Sequence of chain 1.A:
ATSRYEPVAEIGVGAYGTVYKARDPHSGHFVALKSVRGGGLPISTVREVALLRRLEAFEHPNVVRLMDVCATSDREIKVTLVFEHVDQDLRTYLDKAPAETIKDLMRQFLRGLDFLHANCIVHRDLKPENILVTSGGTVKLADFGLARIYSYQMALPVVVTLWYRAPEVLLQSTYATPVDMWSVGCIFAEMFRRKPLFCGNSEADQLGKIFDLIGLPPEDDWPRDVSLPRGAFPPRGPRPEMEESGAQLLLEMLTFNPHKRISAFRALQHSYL

Binding-site contacts:
Ligand atom N3 contacts residue LEU147 of chain 1.A at 3.5 Å.
Ligand atom C21 contacts residue PHE93 of chain 1.A at 4.0 Å (hydrophobic).
Ligand atom N1 contacts residue ALA33 of chain 1.A at 4.0 Å.
Ligand atom C35 contacts residue ILE12 of chain 1.A at 3.2 Å (hydrophobic).
Ligand atom C14 contacts residue ASP99 of chain 1.A at 3.2 Å.
Ligand atom C6 contacts residue VAL96 of chain 1.A at 3.6 Å (hydrophobic).
Ligand atom F29 contacts residue LYS35 of chain 1.A at 3.3 Å.
Ligand atom C27 contacts residue GLU144 of chain 1.A at 3.1 Å.
Ligand atom C23 contacts residue ASP158 of chain 1.A at 3.8 Å.
Ligand atom C27 contacts residue ASN145 of chain 1.A at 3.8 Å.
Ligand atom C5 contacts residue LEU147 of chain 1.A at 3.7 Å (hydrophobic).
Ligand atom C8 contacts residue ILE12 of chain 1.A at 3.8 Å (hydrophobic).
Ligand atom N24 contacts residue ASP158 of chain 1.A at 3.9 Å.
Ligand atom N contacts residue GLN98 of chain 1.A at 3.9 Å.
Ligand atom C2 contacts residue VAL96 of chain 1.A at 3.8 Å (hydrophobic).
Ligand atom C25 contacts residue ASP158 of chain 1.A at 3.3 Å.
Ligand atom N7 contacts residue VAL96 of chain 1.A at 3.1 Å (h-bond).
Ligand atom N contacts residue VAL96 of chain 1.A at 3.5 Å (h-bond).
Ligand atom C12 contacts residue GLN98 of chain 1.A at 3.8 Å.
Ligand atom N7 contacts residue ILE12 of chain 1.A at 3.7 Å.
Ligand atom N1 contacts residue VAL96 of chain 1.A at 3.1 Å (h-bond).
Ligand atom C18 contacts residue VAL20 of chain 1.A at 4.0 Å (hydrophobic).
Ligand atom N24 contacts residue LYS35 of chain 1.A at 3.1 Å (salt-bridge).
Ligand atom C6 contacts residue LEU147 of chain 1.A at 3.8 Å (hydrophobic).
Ligand atom C6 contacts residue GLU94 of chain 1.A at 3.3 Å.
Ligand atom C4 contacts residue LEU147 of chain 1.A at 3.6 Å (hydrophobic).
Ligand atom N1 contacts residue LEU147 of chain 1.A at 3.7 Å.
Ligand atom C5 contacts residue ALA33 of chain 1.A at 3.8 Å (hydrophobic).
Ligand atom C contacts residue ILE12 of chain 1.A at 3.9 Å (hydrophobic).
Ligand atom F15 contacts residue PHE93 of chain 1.A at 3.1 Å.
Ligand atom N contacts residue ASP97 of chain 1.A at 3.8 Å.
Ligand atom C2 contacts residue LEU147 of chain 1.A at 3.5 Å (hydrophobic).
Ligand atom C25 contacts residue TYR17 of chain 1.A at 3.5 Å (hydrophobic).
Ligand atom F29 contacts residue GLU56 of chain 1.A at 3.8 Å.
Ligand atom C8 contacts residue VAL96 of chain 1.A at 3.8 Å (hydrophobic).
Ligand atom C28 contacts residue VAL20 of chain 1.A at 3.9 Å (hydrophobic).
Ligand atom F29 contacts residue PHE93 of chain 1.A at 3.2 Å.
Ligand atom C6 contacts residue ALA33 of chain 1.A at 3.7 Å (hydrophobic).
Ligand atom F15 contacts residue VAL72 of chain 1.A at 3.9 Å.
Ligand atom C28 contacts residue ILE12 of chain 1.A at 3.9 Å (hydrophobic).

The protein below binds the small molecule below.
Small molecule (SMILES): CCN1CCN(Cc2ccc(Nc3ncc(F)c(-c4cc(F)c5nc(C)n(C(C)C)c5c4)n3)nc2)CC1